This protein binds this small molecule.
Small molecule (SMILES): O=C[C@@H]1CCCN1C(=O)[C@@H]1CCCN1C(=O)[C@@H]1CCCN1C(=O)[C@@H]1CCCN1C(=O)[C@@H]1CCCN1C(=O)[C@@H]1CCCN1C(=O)[C@@H]1CCCN1C(=O)[C@@H]1CCCN1C(=O)[C@@H]1CCCN1

Sequence of chain 1.B:
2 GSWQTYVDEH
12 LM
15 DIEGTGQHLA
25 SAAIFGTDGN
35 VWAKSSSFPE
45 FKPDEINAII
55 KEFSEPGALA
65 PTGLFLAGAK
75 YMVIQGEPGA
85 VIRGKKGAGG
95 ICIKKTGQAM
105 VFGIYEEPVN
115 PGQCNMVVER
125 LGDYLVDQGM

Binding-site contacts:
Ligand atom CD contacts residue GLN132 of chain 1.B at 4.1 Å.
Ligand atom CD contacts residue LEU129 of chain 1.B at 4.2 Å (hydrophobic).
Ligand atom CG contacts residue GLN102 of chain 1.B at 3.8 Å.
Ligand atom CG contacts residue TYR128 of chain 1.B at 3.7 Å (hydrophobic).
Ligand atom CA contacts residue TRP4 of chain 1.B at 3.6 Å (hydrophobic).
Ligand atom CB contacts residue TYR7 of chain 1.B at 3.8 Å (hydrophobic).
Ligand atom CD contacts residue HIS11 of chain 1.B at 4.0 Å.
Ligand atom O contacts residue TRP4 of chain 1.B at 2.9 Å (h-bond).
Ligand atom C contacts residue TYR128 of chain 1.B at 3.5 Å (hydrophobic).
Ligand atom O contacts residue TYR7 of chain 1.B at 2.8 Å (h-bond).
Ligand atom CB contacts residue MET134 of chain 1.B at 3.8 Å (hydrophobic).
Ligand atom CA contacts residue TYR128 of chain 1.B at 3.5 Å (hydrophobic).
Ligand atom CB contacts residue TRP36 of chain 1.B at 3.9 Å (hydrophobic).
Ligand atom N contacts residue TYR128 of chain 1.B at 3.6 Å (h-bond).
Ligand atom O contacts residue MET134 of chain 1.B at 3.8 Å.
Ligand atom CD contacts residue TRP36 of chain 1.B at 3.3 Å (hydrophobic).
Ligand atom CB contacts residue TYR128 of chain 1.B at 3.7 Å (hydrophobic).
Ligand atom CG contacts residue LEU129 of chain 1.B at 3.7 Å (hydrophobic).
Ligand atom C contacts residue TYR7 of chain 1.B at 3.5 Å (hydrophobic).
Ligand atom O contacts residue TYR128 of chain 1.B at 2.4 Å (h-bond).
Ligand atom O contacts residue HIS11 of chain 1.B at 3.8 Å.
Ligand atom CA contacts residue TYR7 of chain 1.B at 3.5 Å (hydrophobic).
Ligand atom CD contacts residue TYR128 of chain 1.B at 3.4 Å (hydrophobic).
Ligand atom CD contacts residue TYR7 of chain 1.B at 3.6 Å (hydrophobic).
Ligand atom CG contacts residue HIS11 of chain 1.B at 3.7 Å.
Ligand atom CG contacts residue TRP4 of chain 1.B at 3.8 Å (hydrophobic).
Ligand atom CD contacts residue TRP4 of chain 1.B at 3.7 Å (hydrophobic).
Ligand atom CG contacts residue GLY2 of chain 1.B at 4.0 Å.
Ligand atom CB contacts residue GLN102 of chain 1.B at 4.0 Å.
Ligand atom CG contacts residue TYR7 of chain 1.B at 3.6 Å (hydrophobic).
Ligand atom C contacts residue TRP4 of chain 1.B at 4.1 Å (hydrophobic).
Ligand atom N contacts residue TRP4 of chain 1.B at 4.0 Å.
Ligand atom CD contacts residue MET134 of chain 1.B at 3.4 Å (hydrophobic).
Ligand atom CB contacts residue TRP4 of chain 1.B at 4.0 Å (hydrophobic).
Ligand atom CG contacts residue SER3 of chain 1.B at 3.7 Å.
Ligand atom CG contacts residue MET134 of chain 1.B at 3.6 Å (hydrophobic).
Ligand atom CB contacts residue GLN132 of chain 1.B at 3.6 Å.
Ligand atom CG contacts residue TRP36 of chain 1.B at 3.5 Å (hydrophobic).
Ligand atom CG contacts residue GLN132 of chain 1.B at 4.0 Å.
Ligand atom N contacts residue TYR7 of chain 1.B at 3.7 Å.